Sequence of chain 1.A:
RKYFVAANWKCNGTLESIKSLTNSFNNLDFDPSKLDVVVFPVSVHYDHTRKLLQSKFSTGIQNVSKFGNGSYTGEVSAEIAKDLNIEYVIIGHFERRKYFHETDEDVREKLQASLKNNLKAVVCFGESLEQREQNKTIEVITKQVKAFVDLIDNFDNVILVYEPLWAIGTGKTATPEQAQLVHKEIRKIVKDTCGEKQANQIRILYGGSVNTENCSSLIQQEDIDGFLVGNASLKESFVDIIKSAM

Binding-site contacts:
Ligand atom O4 contacts residue GLU97 of chain 1.A at 4.3 Å.
Ligand atom C1 contacts residue LEU230 of chain 1.A at 3.4 Å (hydrophobic).
Ligand atom O3 contacts residue LYS12 of chain 1.A at 3.6 Å.
Ligand atom C2 contacts residue GLY232 of chain 1.A at 3.7 Å.
Ligand atom C2 contacts residue LYS12 of chain 1.A at 3.3 Å.
Ligand atom C3 contacts residue GLY209 of chain 1.A at 4.2 Å.
Ligand atom O2 contacts residue GLY232 of chain 1.A at 3.9 Å.
Ligand atom C1 contacts residue HIS95 of chain 1.A at 3.9 Å.
Ligand atom C2 contacts residue HIS95 of chain 1.A at 4.3 Å.
Ligand atom O2 contacts residue VAL231 of chain 1.A at 4.0 Å.
Ligand atom C3 contacts residue GLU165 of chain 1.A at 4.1 Å.
Ligand atom C1 contacts residue VAL231 of chain 1.A at 3.9 Å (hydrophobic).
Ligand atom O4 contacts residue LYS12 of chain 1.A at 2.9 Å (salt-bridge).
Ligand atom O3 contacts residue GLY232 of chain 1.A at 3.6 Å.
Ligand atom C3 contacts residue GLU97 of chain 1.A at 4.5 Å.
Ligand atom O2 contacts residue GLY209 of chain 1.A at 3.4 Å (h-bond).
Ligand atom C1 contacts residue GLY232 of chain 1.A at 3.6 Å.
Ligand atom O1 contacts residue ASN10 of chain 1.A at 3.1 Å (h-bond).
Ligand atom C3 contacts residue HIS95 of chain 1.A at 3.3 Å.
Ligand atom O4 contacts residue PHE96 of chain 1.A at 3.7 Å.
Ligand atom O2 contacts residue LEU230 of chain 1.A at 2.4 Å (h-bond).
Ligand atom C3 contacts residue PHE96 of chain 1.A at 3.9 Å (hydrophobic).
Ligand atom O3 contacts residue GLY209 of chain 1.A at 4.5 Å.
Ligand atom O3 contacts residue PO31 of chain 1.C at 3.3 Å (h-bond).
Ligand atom O1 contacts residue LYS12 of chain 1.A at 3.7 Å.
Ligand atom O1 contacts residue LEU230 of chain 1.A at 3.7 Å.
Ligand atom O1 contacts residue HIS95 of chain 1.A at 3.0 Å (h-bond).
Ligand atom C2 contacts residue GLY209 of chain 1.A at 4.3 Å.
Ligand atom C1 contacts residue LYS12 of chain 1.A at 4.0 Å.
Ligand atom C2 contacts residue LEU230 of chain 1.A at 4.4 Å (hydrophobic).
Ligand atom O1 contacts residue GLU165 of chain 1.A at 4.5 Å.
Ligand atom C2 contacts residue PO31 of chain 1.C at 4.3 Å.
Ligand atom C1 contacts residue ASN10 of chain 1.A at 4.2 Å.
Ligand atom C1 contacts residue GLY209 of chain 1.A at 4.3 Å.
Ligand atom C3 contacts residue LYS12 of chain 1.A at 2.9 Å.

A small-molecule ligand and the protein it binds are described below.
Small molecule (SMILES): O=C(O)C(=O)CO